Binding-site contacts:
Ligand atom O2 contacts residue MAN1 of chain 1.M at 1.8 Å.
Ligand atom C5 contacts residue MAN3 of chain 1.H at 3.4 Å.
Ligand atom C5 contacts residue MAN1 of chain 1.N at 2.5 Å.
Ligand atom C5 contacts residue MAN1 of chain 1.M at 4.5 Å.
Ligand atom O3 contacts residue MAN1 of chain 1.M at 2.3 Å (h-bond).
Ligand atom O5 contacts residue MAN3 of chain 1.H at 4.3 Å.
Ligand atom C4 contacts residue MAN1 of chain 1.M at 3.5 Å.
Ligand atom C3 contacts residue MAN1 of chain 1.N at 3.5 Å.
Ligand atom C1 contacts residue MAN1 of chain 1.N at 1.9 Å.
Ligand atom O5 contacts residue MAN1 of chain 1.N at 2.1 Å (h-bond).
Ligand atom C6 contacts residue MAN1 of chain 1.N at 3.6 Å.
Ligand atom O4 contacts residue MAN3 of chain 1.H at 2.7 Å.
Ligand atom O4 contacts residue MAN1 of chain 1.N at 4.1 Å.
Ligand atom C4 contacts residue MAN1 of chain 1.N at 3.6 Å.
Ligand atom C3 contacts residue MAN1 of chain 1.M at 3.2 Å.
Ligand atom C2 contacts residue MAN1 of chain 1.M at 3.1 Å.
Ligand atom C2 contacts residue MAN3 of chain 1.H at 3.4 Å.
Ligand atom O4 contacts residue MAN1 of chain 1.M at 4.3 Å.
Ligand atom C1 contacts residue MAN3 of chain 1.H at 3.5 Å.
Ligand atom C1 contacts residue MAN1 of chain 1.M at 4.2 Å.
Ligand atom C4 contacts residue MAN3 of chain 1.H at 3.5 Å.
Ligand atom O3 contacts residue MAN3 of chain 1.H at 3.9 Å.
Ligand atom C2 contacts residue MAN1 of chain 1.N at 3.2 Å.
Ligand atom C3 contacts residue MAN3 of chain 1.H at 3.1 Å.
Ligand atom O6 contacts residue MAN1 of chain 1.N at 3.6 Å.
Ligand atom C6 contacts residue MAN3 of chain 1.H at 4.2 Å.
Ligand atom O5 contacts residue MAN1 of chain 1.M at 4.4 Å.
Ligand atom O2 contacts residue MAN1 of chain 1.N at 4.3 Å.

This small molecule binds to this protein.
Small molecule (SMILES): OC[C@H]1O[C@H](O)[C@@H](O)[C@@H](O)[C@@H]1O